Sequence of chain 1.A:
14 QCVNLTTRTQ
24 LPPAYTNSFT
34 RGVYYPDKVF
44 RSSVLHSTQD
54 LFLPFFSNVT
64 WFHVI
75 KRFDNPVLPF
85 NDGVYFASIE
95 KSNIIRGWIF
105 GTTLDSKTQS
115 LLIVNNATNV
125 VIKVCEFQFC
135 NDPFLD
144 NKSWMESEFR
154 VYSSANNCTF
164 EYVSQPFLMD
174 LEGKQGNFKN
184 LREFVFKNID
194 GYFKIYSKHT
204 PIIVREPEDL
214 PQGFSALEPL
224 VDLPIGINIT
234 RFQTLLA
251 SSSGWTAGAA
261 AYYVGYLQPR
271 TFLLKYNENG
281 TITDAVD

Binding-site contacts:
Ligand atom C2 contacts residue ASN61 of chain 1.A at 2.6 Å.
Ligand atom C1 contacts residue ASN61 of chain 1.A at 1.4 Å.
Ligand atom N2 contacts residue ASN61 of chain 1.A at 3.0 Å (h-bond).
Ligand atom O7 contacts residue ASN61 of chain 1.A at 4.2 Å.
Ligand atom O5 contacts residue ASN61 of chain 1.A at 2.4 Å (h-bond).
Ligand atom C7 contacts residue ASN61 of chain 1.A at 4.0 Å.
Ligand atom C5 contacts residue ASN61 of chain 1.A at 3.6 Å.
Ligand atom C8 contacts residue TYR28 of chain 1.A at 3.5 Å (hydrophobic).
Ligand atom C4 contacts residue ASN61 of chain 1.A at 4.3 Å.
Ligand atom C3 contacts residue ASN61 of chain 1.A at 3.9 Å.
Ligand atom C7 contacts residue TYR28 of chain 1.A at 3.8 Å (hydrophobic).
Ligand atom N2 contacts residue TYR28 of chain 1.A at 3.8 Å.

The protein below binds the small molecule below.
Small molecule (SMILES): CC(=O)N[C@@H]1[C@@H](O)[C@H](O)[C@@H](CO)O[C@H]1O